A small-molecule ligand and the protein it binds are described below.
Small molecule (SMILES): CC(=O)N[C@@H]1[C@@H](O)[C@H](O)[C@@H](CO)O[C@H]1O

Sequence of chain 3.A:
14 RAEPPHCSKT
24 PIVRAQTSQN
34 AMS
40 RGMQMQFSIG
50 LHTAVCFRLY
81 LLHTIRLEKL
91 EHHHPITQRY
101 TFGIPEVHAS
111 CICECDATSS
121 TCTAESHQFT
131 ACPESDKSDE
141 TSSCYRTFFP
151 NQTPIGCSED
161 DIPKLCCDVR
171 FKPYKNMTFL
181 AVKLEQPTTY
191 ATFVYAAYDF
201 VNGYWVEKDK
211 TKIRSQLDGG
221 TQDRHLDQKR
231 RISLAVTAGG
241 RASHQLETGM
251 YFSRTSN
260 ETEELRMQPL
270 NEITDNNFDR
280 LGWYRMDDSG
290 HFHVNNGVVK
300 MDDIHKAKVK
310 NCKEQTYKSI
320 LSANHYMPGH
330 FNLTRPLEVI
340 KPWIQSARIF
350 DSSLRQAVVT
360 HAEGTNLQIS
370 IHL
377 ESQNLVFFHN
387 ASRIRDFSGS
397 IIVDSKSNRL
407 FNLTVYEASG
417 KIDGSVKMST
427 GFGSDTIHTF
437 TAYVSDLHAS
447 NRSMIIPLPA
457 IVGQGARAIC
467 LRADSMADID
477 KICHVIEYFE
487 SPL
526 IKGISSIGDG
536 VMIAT

Binding-site contacts:
Ligand atom O7 contacts residue ASN176 of chain 3.A at 2.4 Å (h-bond).
Ligand atom C6 contacts residue ASN176 of chain 3.A at 4.5 Å.
Ligand atom C2 contacts residue ASN176 of chain 3.A at 2.5 Å.
Ligand atom O6 contacts residue LYS175 of chain 3.A at 4.2 Å.
Ligand atom C7 contacts residue ASN176 of chain 3.A at 3.0 Å.
Ligand atom C8 contacts residue ASN257 of chain 3.A at 3.2 Å.
Ligand atom C5 contacts residue ASN176 of chain 3.A at 3.4 Å.
Ligand atom O6 contacts residue ASN176 of chain 3.A at 4.2 Å.
Ligand atom C3 contacts residue ASN176 of chain 3.A at 3.8 Å.
Ligand atom C1 contacts residue ASN176 of chain 3.A at 1.4 Å.
Ligand atom C4 contacts residue ASN176 of chain 3.A at 4.2 Å.
Ligand atom O5 contacts residue ASN176 of chain 3.A at 2.5 Å (h-bond).
Ligand atom C8 contacts residue ASN176 of chain 3.A at 4.5 Å.
Ligand atom O7 contacts residue ASN257 of chain 3.A at 3.2 Å (h-bond).
Ligand atom N2 contacts residue ASN176 of chain 3.A at 3.0 Å (h-bond).
Ligand atom C7 contacts residue ASN257 of chain 3.A at 3.4 Å.